Binding-site contacts:
Ligand atom N2 contacts residue ASP186 of chain 1.A at 2.9 Å (salt-bridge).
Ligand atom C30 contacts residue GLN24 of chain 1.A at 3.7 Å.
Ligand atom C4 contacts residue SER211 of chain 1.A at 3.7 Å.
Ligand atom C1 contacts residue TRP212 of chain 1.A at 3.6 Å (hydrophobic).
Ligand atom C3 contacts residue VAL210 of chain 1.A at 3.8 Å (hydrophobic).
Ligand atom O4 contacts residue HIS41 of chain 1.A at 2.8 Å (h-bond).
Ligand atom C1 contacts residue GLY213 of chain 1.A at 3.8 Å.
Ligand atom N1 contacts residue GLY213 of chain 1.A at 3.6 Å.
Ligand atom F1 contacts residue TRP212 of chain 1.A at 3.3 Å.
Ligand atom O4 contacts residue SER192 of chain 1.A at 3.3 Å (h-bond).
Ligand atom C28 contacts residue GLY190 of chain 1.A at 3.5 Å.
Ligand atom F1 contacts residue GLY213 of chain 1.A at 3.1 Å.
Ligand atom N1 contacts residue ASP186 of chain 1.A at 2.8 Å (salt-bridge).
Ligand atom N3 contacts residue LYS189 of chain 1.A at 3.4 Å.
Ligand atom C4 contacts residue SER192 of chain 1.A at 3.4 Å.
Ligand atom N1 contacts residue SER187 of chain 1.A at 3.4 Å (h-bond).
Ligand atom C23 contacts residue GLY190 of chain 1.A at 3.8 Å.
Ligand atom C23 contacts residue LYS189 of chain 1.A at 3.6 Å.
Ligand atom C29 contacts residue SER192 of chain 1.A at 3.4 Å.
Ligand atom O3 contacts residue SER192 of chain 1.A at 2.7 Å (h-bond).
Ligand atom C18 contacts residue THR87 of chain 1.A at 3.6 Å.
Ligand atom C3 contacts residue SER192 of chain 1.A at 3.4 Å.
Ligand atom C26 contacts residue LYS189 of chain 1.A at 3.8 Å.
Ligand atom C28 contacts residue THR141 of chain 1.A at 3.5 Å.
Ligand atom O3 contacts residue LYS189 of chain 1.A at 3.6 Å.
Ligand atom O1 contacts residue LYS189 of chain 1.A at 3.2 Å.
Ligand atom N2 contacts residue SER187 of chain 1.A at 2.7 Å (h-bond).
Ligand atom N2 contacts residue GLY223 of chain 1.A at 3.7 Å.
Ligand atom N2 contacts residue TRP212 of chain 1.A at 3.7 Å.
Ligand atom C18 contacts residue TRP212 of chain 1.A at 3.3 Å (hydrophobic).
Ligand atom C7 contacts residue SER187 of chain 1.A at 3.3 Å.
Ligand atom C6 contacts residue GLY213 of chain 1.A at 3.7 Å.
Ligand atom C20 contacts residue THR87 of chain 1.A at 3.8 Å.
Ligand atom C7 contacts residue ASP186 of chain 1.A at 3.6 Å.
Ligand atom C3 contacts residue SER211 of chain 1.A at 3.4 Å.
Ligand atom C7 contacts residue TRP212 of chain 1.A at 3.7 Å (hydrophobic).
Ligand atom C17 contacts residue THR86 of chain 1.A at 3.6 Å.
Ligand atom C2 contacts residue VAL210 of chain 1.A at 3.7 Å (hydrophobic).
Ligand atom O3 contacts residue GLY190 of chain 1.A at 2.8 Å (h-bond).
Ligand atom C2 contacts residue TRP212 of chain 1.A at 3.8 Å (hydrophobic).

The protein below binds the small molecule below.
Small molecule (SMILES): [H]/N=C(/N)c1cccc(Oc2nc(Oc3ccc(C(=O)NCC(C)C)cc3C(=O)O)c(F)c(N(C(C)C)C(C)C)c2F)c1

Sequence of chain 1.A:
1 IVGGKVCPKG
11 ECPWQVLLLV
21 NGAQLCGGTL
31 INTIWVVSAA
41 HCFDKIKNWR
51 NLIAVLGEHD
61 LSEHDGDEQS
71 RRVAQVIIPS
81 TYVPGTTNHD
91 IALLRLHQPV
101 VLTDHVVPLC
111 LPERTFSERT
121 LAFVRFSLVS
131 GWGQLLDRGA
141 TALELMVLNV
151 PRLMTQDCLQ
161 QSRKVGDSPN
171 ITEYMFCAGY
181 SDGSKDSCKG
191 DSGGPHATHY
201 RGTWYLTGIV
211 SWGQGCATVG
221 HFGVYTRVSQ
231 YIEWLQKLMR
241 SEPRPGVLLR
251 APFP